Binding-site contacts:
Ligand atom S1 contacts residue TRP374 of chain 30.A at 4.4 Å.
Ligand atom O1S contacts residue LYS215 of chain 30.A at 3.9 Å.
Ligand atom O2S contacts residue GLY222 of chain 30.A at 3.4 Å (h-bond).
Ligand atom C1 contacts residue ARG224 of chain 30.A at 4.1 Å.
Ligand atom S1 contacts residue LYS215 of chain 30.A at 4.1 Å.
Ligand atom O1S contacts residue TRP374 of chain 30.A at 4.0 Å.
Ligand atom O1S contacts residue ARG224 of chain 30.A at 2.9 Å (salt-bridge).
Ligand atom C3 contacts residue ASP229 of chain 30.A at 4.4 Å.
Ligand atom C1 contacts residue TRP374 of chain 30.A at 3.3 Å (hydrophobic).
Ligand atom O2S contacts residue LYS215 of chain 30.A at 3.1 Å (salt-bridge).
Ligand atom C2 contacts residue TRP374 of chain 30.A at 4.0 Å (hydrophobic).
Ligand atom C2 contacts residue ARG224 of chain 30.A at 4.0 Å.
Ligand atom N1 contacts residue TRP374 of chain 30.A at 3.5 Å.
Ligand atom C3 contacts residue TRP374 of chain 30.A at 4.0 Å (hydrophobic).
Ligand atom S1 contacts residue ARG224 of chain 30.A at 4.0 Å.
Ligand atom O1S contacts residue PHE223 of chain 30.A at 3.2 Å.
Ligand atom O3S contacts residue ARG224 of chain 30.A at 3.8 Å.
Ligand atom O1S contacts residue GLY222 of chain 30.A at 3.0 Å (h-bond).
Ligand atom S1 contacts residue GLY222 of chain 30.A at 3.8 Å.

The protein below binds the small molecule below.
Small molecule (SMILES): CCCCCCCCCCCC[N+](C)(C)CCCS(=O)(=O)O

Sequence of chain 30.A:
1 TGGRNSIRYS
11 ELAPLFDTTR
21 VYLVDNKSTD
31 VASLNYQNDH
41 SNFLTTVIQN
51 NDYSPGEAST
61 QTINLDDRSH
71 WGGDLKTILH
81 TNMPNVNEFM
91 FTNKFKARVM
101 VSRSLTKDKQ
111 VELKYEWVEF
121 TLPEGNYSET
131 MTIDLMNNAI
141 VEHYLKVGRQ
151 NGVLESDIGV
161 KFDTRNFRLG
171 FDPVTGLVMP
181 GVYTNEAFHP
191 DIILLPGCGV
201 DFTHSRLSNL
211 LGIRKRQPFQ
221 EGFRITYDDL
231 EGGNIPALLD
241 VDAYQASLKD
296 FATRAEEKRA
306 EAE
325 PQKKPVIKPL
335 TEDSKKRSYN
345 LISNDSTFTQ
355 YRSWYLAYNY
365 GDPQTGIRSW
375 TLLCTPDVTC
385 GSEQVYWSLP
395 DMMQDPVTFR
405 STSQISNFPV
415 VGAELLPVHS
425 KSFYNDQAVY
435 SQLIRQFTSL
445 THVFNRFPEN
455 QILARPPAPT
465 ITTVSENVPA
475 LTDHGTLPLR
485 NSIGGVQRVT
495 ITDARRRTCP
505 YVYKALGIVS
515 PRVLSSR